Binding-site contacts:
Ligand atom O1A contacts residue ASN59 of chain 2.D at 3.5 Å (h-bond).
Ligand atom O2' contacts residue GLY403 of chain 2.D at 3.4 Å.
Ligand atom O1G contacts residue THR94 of chain 2.D at 3.2 Å (h-bond).
Ligand atom O3G contacts residue MG1 of chain 2.P at 2.6 Å.
Ligand atom O1G contacts residue ASP60 of chain 2.D at 3.4 Å.
Ligand atom O1B contacts residue ASP91 of chain 2.D at 2.9 Å (salt-bridge).
Ligand atom O2G contacts residue ASP60 of chain 2.D at 3.4 Å (salt-bridge).
Ligand atom O1B contacts residue MG1 of chain 2.P at 3.1 Å.
Ligand atom O2' contacts residue GLU490 of chain 2.D at 1.9 Å (salt-bridge).
Ligand atom O1A contacts residue GLY160 of chain 2.D at 2.8 Å (h-bond).
Ligand atom C2 contacts residue LEU473 of chain 2.D at 3.5 Å (hydrophobic).
Ligand atom N3B contacts residue THR93 of chain 2.D at 3.6 Å.
Ligand atom PA contacts residue GLY40 of chain 2.D at 3.4 Å.
Ligand atom O2' contacts residue GLY404 of chain 2.D at 3.0 Å (h-bond).
Ligand atom N1 contacts residue ASN474 of chain 2.D at 3.6 Å.
Ligand atom O3G contacts residue ASP91 of chain 2.D at 3.0 Å (salt-bridge).
Ligand atom O3G contacts residue LYS161 of chain 2.D at 3.0 Å (salt-bridge).
Ligand atom O2A contacts residue GLY160 of chain 2.D at 3.0 Å (h-bond).
Ligand atom N6 contacts residue PHE476 of chain 2.D at 3.1 Å.
Ligand atom C2' contacts residue GLU490 of chain 2.D at 2.8 Å.
Ligand atom N3 contacts residue GLY404 of chain 2.D at 3.4 Å.
Ligand atom O2G contacts residue ASP91 of chain 2.D at 3.5 Å (salt-bridge).
Ligand atom O1A contacts residue THR38 of chain 2.D at 2.6 Å (h-bond).
Ligand atom O2B contacts residue THR95 of chain 2.D at 3.2 Å.
Ligand atom O1A contacts residue LEU39 of chain 2.D at 3.2 Å.
Ligand atom O5' contacts residue GLY40 of chain 2.D at 2.9 Å (h-bond).
Ligand atom O3G contacts residue ASP386 of chain 2.D at 3.6 Å (salt-bridge).
Ligand atom C5 contacts residue PRO41 of chain 2.D at 3.3 Å (hydrophobic).
Ligand atom O1G contacts residue GLY61 of chain 2.D at 3.0 Å (h-bond).
Ligand atom O2G contacts residue THR93 of chain 2.D at 2.9 Å (h-bond).
Ligand atom C3' contacts residue GLU490 of chain 2.D at 3.3 Å.
Ligand atom N3B contacts residue THR94 of chain 2.D at 3.3 Å (h-bond).
Ligand atom O1A contacts residue GLY40 of chain 2.D at 2.7 Å (h-bond).
Ligand atom O1G contacts residue LYS161 of chain 2.D at 3.5 Å (salt-bridge).
Ligand atom PG contacts residue LYS161 of chain 2.D at 3.6 Å.
Ligand atom O2A contacts residue MG1 of chain 2.P at 2.9 Å.
Ligand atom PA contacts residue GLY160 of chain 2.D at 3.4 Å.
Ligand atom O1G contacts residue ASN59 of chain 2.D at 3.1 Å (h-bond).
Ligand atom N7 contacts residue PRO41 of chain 2.D at 3.4 Å.
Ligand atom O2G contacts residue ASP386 of chain 2.D at 3.4 Å (salt-bridge).

Sequence of chain 2.D:
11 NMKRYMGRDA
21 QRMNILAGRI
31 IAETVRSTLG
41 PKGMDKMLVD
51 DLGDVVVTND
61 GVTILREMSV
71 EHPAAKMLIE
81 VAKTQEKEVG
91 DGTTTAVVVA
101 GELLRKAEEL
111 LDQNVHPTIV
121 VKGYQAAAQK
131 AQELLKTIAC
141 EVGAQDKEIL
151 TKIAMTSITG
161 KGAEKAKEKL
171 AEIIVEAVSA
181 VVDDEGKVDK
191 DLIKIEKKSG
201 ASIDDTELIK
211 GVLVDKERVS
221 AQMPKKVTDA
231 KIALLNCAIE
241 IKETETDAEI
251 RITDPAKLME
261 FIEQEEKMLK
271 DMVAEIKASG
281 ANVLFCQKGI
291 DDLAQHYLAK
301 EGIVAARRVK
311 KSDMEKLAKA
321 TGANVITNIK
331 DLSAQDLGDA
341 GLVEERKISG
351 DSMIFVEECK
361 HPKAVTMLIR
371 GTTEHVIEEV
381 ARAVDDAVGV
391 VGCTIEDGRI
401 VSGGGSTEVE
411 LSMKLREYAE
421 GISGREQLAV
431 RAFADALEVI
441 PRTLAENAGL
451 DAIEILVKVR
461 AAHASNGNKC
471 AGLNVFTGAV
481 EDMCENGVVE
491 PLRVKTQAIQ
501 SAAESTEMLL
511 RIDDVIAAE

The small molecule below binds the protein below.
Small molecule (SMILES): Nc1ncnc2c1ncn2[C@@H]1O[C@H](CO[P](=O)(O)O[P](=O)(O)NP(=O)(O)O)[C@@H](O)[C@H]1O